A protein and the small-molecule ligand that binds it are described below.
Small molecule (SMILES): Cc1cccc(Nc2cc(Cl)nc(SCC(=O)O)n2)c1C

Sequence of chain 1.A:
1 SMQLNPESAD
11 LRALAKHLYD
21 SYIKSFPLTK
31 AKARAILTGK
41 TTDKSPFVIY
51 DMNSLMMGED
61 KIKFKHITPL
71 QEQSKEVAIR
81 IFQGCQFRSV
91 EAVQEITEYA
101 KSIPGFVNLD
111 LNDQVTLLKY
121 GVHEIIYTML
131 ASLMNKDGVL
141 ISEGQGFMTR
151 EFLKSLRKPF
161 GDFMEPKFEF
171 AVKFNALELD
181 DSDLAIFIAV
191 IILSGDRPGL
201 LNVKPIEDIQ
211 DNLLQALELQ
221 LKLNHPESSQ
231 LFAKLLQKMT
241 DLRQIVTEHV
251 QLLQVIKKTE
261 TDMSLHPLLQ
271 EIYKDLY

Binding-site contacts:
Ligand atom SAN contacts residue HIS249 of chain 1.A at 3.5 Å.
Ligand atom CAT contacts residue CYS85 of chain 1.A at 4.0 Å (hydrophobic).
Ligand atom CAO contacts residue HIS249 of chain 1.A at 3.5 Å.
Ligand atom N1 contacts residue PHE163 of chain 1.A at 3.4 Å.
Ligand atom OAD contacts residue HIS249 of chain 1.A at 3.5 Å (h-bond).
Ligand atom CAP contacts residue LEU130 of chain 1.A at 3.9 Å (hydrophobic).
Ligand atom NAM contacts residue CYS85 of chain 1.A at 3.4 Å (h-bond).
Ligand atom C2 contacts residue HIS249 of chain 1.A at 3.8 Å.
Ligand atom N3 contacts residue SER89 of chain 1.A at 3.5 Å (h-bond).
Ligand atom OAD contacts residue TYR273 of chain 1.A at 2.8 Å (h-bond).
Ligand atom CAB contacts residue SER89 of chain 1.A at 3.8 Å.
Ligand atom CAR contacts residue ARG88 of chain 1.A at 3.5 Å.
Ligand atom CAA contacts residue ARG88 of chain 1.A at 3.5 Å.
Ligand atom CAO contacts residue TYR273 of chain 1.A at 3.3 Å (hydrophobic).
Ligand atom CL6 contacts residue PHE163 of chain 1.A at 3.7 Å.
Ligand atom CAP contacts residue ARG88 of chain 1.A at 3.4 Å.
Ligand atom C6 contacts residue MET164 of chain 1.A at 3.9 Å (hydrophobic).
Ligand atom CAB contacts residue ARG88 of chain 1.A at 3.9 Å.
Ligand atom OAC contacts residue TYR273 of chain 1.A at 3.0 Å (h-bond).
Ligand atom CAO contacts residue SER89 of chain 1.A at 3.9 Å.
Ligand atom CAG contacts residue LEU130 of chain 1.A at 3.7 Å (hydrophobic).
Ligand atom SAN contacts residue PHE82 of chain 1.A at 3.5 Å.
Ligand atom C4 contacts residue SER89 of chain 1.A at 3.7 Å.
Ligand atom OAC contacts residue HIS123 of chain 1.A at 3.5 Å (h-bond).
Ligand atom C4 contacts residue CYS85 of chain 1.A at 3.9 Å (hydrophobic).
Ligand atom OAC contacts residue HIS249 of chain 1.A at 3.5 Å (h-bond).
Ligand atom OAC contacts residue SER89 of chain 1.A at 3.1 Å (h-bond).
Ligand atom CAB contacts residue ILE126 of chain 1.A at 3.5 Å (hydrophobic).
Ligand atom CL6 contacts residue MET164 of chain 1.A at 3.0 Å.
Ligand atom NAM contacts residue SER89 of chain 1.A at 3.3 Å (h-bond).
Ligand atom CL6 contacts residue LYS167 of chain 1.A at 3.1 Å.
Ligand atom CAF contacts residue WY11 of chain 1.C at 2.9 Å.
Ligand atom CAH contacts residue CYS85 of chain 1.A at 3.9 Å (hydrophobic).
Ligand atom C5 contacts residue LEU130 of chain 1.A at 4.0 Å (hydrophobic).
Ligand atom N1 contacts residue HIS249 of chain 1.A at 3.6 Å.
Ligand atom N3 contacts residue CYS85 of chain 1.A at 3.6 Å.
Ligand atom CAG contacts residue ARG88 of chain 1.A at 3.8 Å.
Ligand atom OAD contacts residue LEU253 of chain 1.A at 3.8 Å.
Ligand atom CAG contacts residue WY11 of chain 1.C at 3.2 Å.
Ligand atom CAH contacts residue WY11 of chain 1.C at 3.6 Å.